This small molecule binds to this protein.
Small molecule (SMILES): CC(=O)N[C@@H]1[C@@H](O)[C@H](O)[C@@H](CO)O[C@H]1O

Sequence of chain 1.O:
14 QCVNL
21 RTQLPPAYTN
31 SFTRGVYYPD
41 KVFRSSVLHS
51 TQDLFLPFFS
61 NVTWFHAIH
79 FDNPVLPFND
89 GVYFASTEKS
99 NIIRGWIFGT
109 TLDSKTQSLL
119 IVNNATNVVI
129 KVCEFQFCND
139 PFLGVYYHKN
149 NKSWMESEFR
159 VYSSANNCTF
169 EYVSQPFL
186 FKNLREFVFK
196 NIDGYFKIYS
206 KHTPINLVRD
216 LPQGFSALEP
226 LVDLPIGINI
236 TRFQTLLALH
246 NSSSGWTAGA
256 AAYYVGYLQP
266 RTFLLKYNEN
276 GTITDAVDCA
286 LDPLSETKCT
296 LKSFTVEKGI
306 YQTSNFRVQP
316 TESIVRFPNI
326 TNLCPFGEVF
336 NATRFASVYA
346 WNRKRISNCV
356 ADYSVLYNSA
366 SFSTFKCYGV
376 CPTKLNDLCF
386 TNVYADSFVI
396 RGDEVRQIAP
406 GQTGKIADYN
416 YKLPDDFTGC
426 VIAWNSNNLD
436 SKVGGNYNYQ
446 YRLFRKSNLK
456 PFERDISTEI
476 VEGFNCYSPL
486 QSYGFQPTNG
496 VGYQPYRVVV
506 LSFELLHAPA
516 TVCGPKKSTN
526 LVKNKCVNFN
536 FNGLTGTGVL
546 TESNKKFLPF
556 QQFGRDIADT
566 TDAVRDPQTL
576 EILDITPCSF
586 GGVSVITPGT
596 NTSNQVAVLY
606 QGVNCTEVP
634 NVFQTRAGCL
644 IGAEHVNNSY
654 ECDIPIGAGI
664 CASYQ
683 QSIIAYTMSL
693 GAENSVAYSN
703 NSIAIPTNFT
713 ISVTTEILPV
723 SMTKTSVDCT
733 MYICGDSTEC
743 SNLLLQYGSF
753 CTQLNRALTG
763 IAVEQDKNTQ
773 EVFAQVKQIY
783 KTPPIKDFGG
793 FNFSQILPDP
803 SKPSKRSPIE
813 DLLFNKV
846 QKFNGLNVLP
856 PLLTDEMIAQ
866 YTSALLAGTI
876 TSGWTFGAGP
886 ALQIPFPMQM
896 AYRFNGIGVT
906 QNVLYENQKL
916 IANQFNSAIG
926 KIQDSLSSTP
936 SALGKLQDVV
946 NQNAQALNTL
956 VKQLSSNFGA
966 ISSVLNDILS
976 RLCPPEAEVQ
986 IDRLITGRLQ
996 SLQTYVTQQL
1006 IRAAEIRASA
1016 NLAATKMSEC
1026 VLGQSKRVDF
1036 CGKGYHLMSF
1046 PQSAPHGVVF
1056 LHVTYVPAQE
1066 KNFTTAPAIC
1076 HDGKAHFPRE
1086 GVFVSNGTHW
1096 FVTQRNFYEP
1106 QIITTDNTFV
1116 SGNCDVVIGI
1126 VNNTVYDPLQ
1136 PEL

Sequence of chain 1.T:
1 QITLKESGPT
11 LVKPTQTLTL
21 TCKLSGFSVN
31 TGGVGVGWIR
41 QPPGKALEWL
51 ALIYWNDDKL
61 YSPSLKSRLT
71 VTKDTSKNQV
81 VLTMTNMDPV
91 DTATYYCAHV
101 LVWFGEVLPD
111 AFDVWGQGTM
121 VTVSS

Binding-site contacts:
Ligand atom C8 contacts residue GLY32 of chain 1.T at 4.0 Å.
Ligand atom O7 contacts residue ASN122 of chain 1.O at 3.7 Å.
Ligand atom C7 contacts residue THR124 of chain 1.O at 3.9 Å.
Ligand atom C2 contacts residue ASN122 of chain 1.O at 2.5 Å.
Ligand atom O5 contacts residue ASN125 of chain 1.O at 3.9 Å.
Ligand atom C6 contacts residue VAL127 of chain 1.O at 3.9 Å (hydrophobic).
Ligand atom C7 contacts residue ASN122 of chain 1.O at 3.5 Å.
Ligand atom C1 contacts residue ASN122 of chain 1.O at 1.5 Å.
Ligand atom O5 contacts residue VAL127 of chain 1.O at 4.0 Å.
Ligand atom O6 contacts residue VAL127 of chain 1.O at 3.6 Å.
Ligand atom C3 contacts residue ASN122 of chain 1.O at 3.9 Å.
Ligand atom C5 contacts residue ASN125 of chain 1.O at 3.7 Å.
Ligand atom C1 contacts residue ASN125 of chain 1.O at 4.4 Å.
Ligand atom C4 contacts residue ASN122 of chain 1.O at 4.3 Å.
Ligand atom O6 contacts residue VAL171 of chain 1.O at 4.2 Å.
Ligand atom O5 contacts residue ASN122 of chain 1.O at 2.4 Å (h-bond).
Ligand atom C6 contacts residue ASN125 of chain 1.O at 4.1 Å.
Ligand atom C7 contacts residue GLY32 of chain 1.T at 4.2 Å.
Ligand atom C1 contacts residue THR124 of chain 1.O at 4.2 Å.
Ligand atom C6 contacts residue VAL171 of chain 1.O at 3.6 Å (hydrophobic).
Ligand atom C5 contacts residue ASN122 of chain 1.O at 3.7 Å.
Ligand atom O7 contacts residue THR124 of chain 1.O at 2.8 Å (h-bond).
Ligand atom C8 contacts residue ALA123 of chain 1.O at 4.1 Å (hydrophobic).
Ligand atom O7 contacts residue GLY32 of chain 1.T at 3.9 Å.
Ligand atom N2 contacts residue ASN122 of chain 1.O at 2.9 Å (h-bond).